Sequence of chain 1.B:
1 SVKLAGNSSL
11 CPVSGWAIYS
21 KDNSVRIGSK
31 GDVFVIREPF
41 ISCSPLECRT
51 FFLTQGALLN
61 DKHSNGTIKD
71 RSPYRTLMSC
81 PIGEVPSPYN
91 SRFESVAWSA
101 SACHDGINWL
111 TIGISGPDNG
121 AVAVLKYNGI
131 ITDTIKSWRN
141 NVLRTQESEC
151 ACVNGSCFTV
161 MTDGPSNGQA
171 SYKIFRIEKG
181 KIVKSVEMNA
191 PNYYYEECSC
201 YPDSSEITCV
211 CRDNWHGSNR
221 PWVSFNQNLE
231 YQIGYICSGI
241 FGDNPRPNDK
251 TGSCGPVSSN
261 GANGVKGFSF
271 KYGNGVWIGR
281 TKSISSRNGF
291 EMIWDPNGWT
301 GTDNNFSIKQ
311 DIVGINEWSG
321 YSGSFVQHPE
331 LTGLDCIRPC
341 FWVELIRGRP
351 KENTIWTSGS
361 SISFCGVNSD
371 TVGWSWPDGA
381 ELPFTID

This protein binds this small molecule.
Small molecule (SMILES): CC(=O)N[C@@H]1[C@@H](O)[C@H](O)[C@@H](CO)O[C@H]1O

Binding-site contacts:
Ligand atom C8 contacts residue ILE386 of chain 1.B at 4.4 Å (hydrophobic).
Ligand atom C4 contacts residue ASN65 of chain 1.B at 4.2 Å.
Ligand atom C7 contacts residue LYS62 of chain 1.B at 4.4 Å.
Ligand atom C2 contacts residue ASN65 of chain 1.B at 2.4 Å.
Ligand atom O5 contacts residue ASN65 of chain 1.B at 2.3 Å (h-bond).
Ligand atom O7 contacts residue LYS62 of chain 1.B at 3.8 Å.
Ligand atom C8 contacts residue ILE355 of chain 1.B at 4.0 Å (hydrophobic).
Ligand atom C5 contacts residue ASN65 of chain 1.B at 3.6 Å.
Ligand atom N2 contacts residue ASN65 of chain 1.B at 2.9 Å (h-bond).
Ligand atom C7 contacts residue ILE355 of chain 1.B at 4.4 Å (hydrophobic).
Ligand atom O7 contacts residue ASN65 of chain 1.B at 3.3 Å (h-bond).
Ligand atom C8 contacts residue LYS62 of chain 1.B at 4.1 Å.
Ligand atom C7 contacts residue ASN65 of chain 1.B at 3.3 Å.
Ligand atom C1 contacts residue ASN65 of chain 1.B at 1.4 Å.
Ligand atom C3 contacts residue ASN65 of chain 1.B at 3.7 Å.